Sequence of chain 1.B:
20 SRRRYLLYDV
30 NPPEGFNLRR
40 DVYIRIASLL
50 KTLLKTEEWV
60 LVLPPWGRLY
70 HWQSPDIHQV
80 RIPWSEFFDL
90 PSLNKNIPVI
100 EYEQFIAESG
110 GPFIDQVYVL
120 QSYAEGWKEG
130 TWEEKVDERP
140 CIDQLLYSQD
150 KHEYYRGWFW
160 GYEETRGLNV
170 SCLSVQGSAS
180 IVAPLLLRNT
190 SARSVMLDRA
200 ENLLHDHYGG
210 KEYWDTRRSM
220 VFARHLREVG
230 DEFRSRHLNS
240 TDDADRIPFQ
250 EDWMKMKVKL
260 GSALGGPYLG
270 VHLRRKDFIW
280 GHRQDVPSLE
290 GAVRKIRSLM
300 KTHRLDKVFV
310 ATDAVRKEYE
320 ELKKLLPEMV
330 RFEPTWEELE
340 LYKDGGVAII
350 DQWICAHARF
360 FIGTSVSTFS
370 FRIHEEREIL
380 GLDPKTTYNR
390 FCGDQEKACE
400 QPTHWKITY

The small molecule below binds the protein below.
Small molecule (SMILES): CC(=O)N[C@@H]1[C@@H](O)[C@H](O)[C@@H](CO)O[C@H]1O

Sequence of chain 1.A:
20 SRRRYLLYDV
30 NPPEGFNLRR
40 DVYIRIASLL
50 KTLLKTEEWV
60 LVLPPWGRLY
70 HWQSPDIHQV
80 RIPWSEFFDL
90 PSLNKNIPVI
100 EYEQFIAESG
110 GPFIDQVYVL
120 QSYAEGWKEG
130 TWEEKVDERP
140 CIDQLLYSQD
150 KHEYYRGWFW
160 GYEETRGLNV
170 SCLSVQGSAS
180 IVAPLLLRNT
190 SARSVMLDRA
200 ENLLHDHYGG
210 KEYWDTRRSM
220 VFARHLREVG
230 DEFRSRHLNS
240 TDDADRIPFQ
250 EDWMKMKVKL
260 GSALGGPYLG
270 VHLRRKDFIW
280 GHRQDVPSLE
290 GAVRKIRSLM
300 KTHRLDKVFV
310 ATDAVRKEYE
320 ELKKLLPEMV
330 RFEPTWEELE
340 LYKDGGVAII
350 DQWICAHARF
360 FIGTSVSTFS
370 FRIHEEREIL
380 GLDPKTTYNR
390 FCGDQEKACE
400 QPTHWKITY

Binding-site contacts:
Ligand atom N2 contacts residue ASN168 of chain 1.B at 3.0 Å (h-bond).
Ligand atom O4 contacts residue ILE278 of chain 1.A at 3.8 Å.
Ligand atom O6 contacts residue SER170 of chain 1.B at 3.2 Å.
Ligand atom C4 contacts residue ASN168 of chain 1.B at 4.2 Å.
Ligand atom O6 contacts residue VAL169 of chain 1.B at 4.2 Å.
Ligand atom C5 contacts residue ILE278 of chain 1.A at 4.1 Å (hydrophobic).
Ligand atom C4 contacts residue ILE278 of chain 1.A at 4.3 Å (hydrophobic).
Ligand atom C2 contacts residue ASN168 of chain 1.B at 2.5 Å.
Ligand atom O5 contacts residue ASN168 of chain 1.B at 2.4 Å (h-bond).
Ligand atom C7 contacts residue ASN168 of chain 1.B at 3.5 Å.
Ligand atom C6 contacts residue ILE278 of chain 1.A at 4.4 Å (hydrophobic).
Ligand atom C8 contacts residue ASN168 of chain 1.B at 4.4 Å.
Ligand atom O5 contacts residue GLN115 of chain 1.B at 4.4 Å.
Ligand atom O7 contacts residue ASN168 of chain 1.B at 3.7 Å.
Ligand atom C6 contacts residue SER170 of chain 1.B at 3.9 Å.
Ligand atom C3 contacts residue ASN168 of chain 1.B at 3.9 Å.
Ligand atom O6 contacts residue ILE278 of chain 1.A at 4.0 Å.
Ligand atom C5 contacts residue ASN168 of chain 1.B at 3.7 Å.
Ligand atom O6 contacts residue TRP279 of chain 1.A at 4.1 Å.
Ligand atom C1 contacts residue ASN168 of chain 1.B at 1.4 Å.